This protein binds this small molecule.
Small molecule (SMILES): Nc1ncnc2c1ncn2[C@H]1C[C@H](O)[C@@H](COP(=O)(O)O)O1

Binding-site contacts:
Ligand atom C6 contacts residue VAL418 of chain 2.F at 3.8 Å (hydrophobic).
Ligand atom N6 contacts residue GLY637 of chain 2.F at 4.1 Å.
Ligand atom N9 contacts residue PRO419 of chain 2.F at 4.2 Å.
Ligand atom C2 contacts residue PRO419 of chain 2.F at 4.4 Å (hydrophobic).
Ligand atom C6 contacts residue PRO631 of chain 2.F at 4.0 Å (hydrophobic).
Ligand atom N6 contacts residue PRO633 of chain 2.F at 4.1 Å.
Ligand atom C8 contacts residue HIS630 of chain 2.F at 3.4 Å.
Ligand atom N6 contacts residue GLY639 of chain 2.F at 2.8 Å (h-bond).
Ligand atom C2' contacts residue PRO419 of chain 2.F at 4.0 Å (hydrophobic).
Ligand atom C6 contacts residue SER632 of chain 2.F at 4.3 Å.
Ligand atom C5 contacts residue PRO419 of chain 2.F at 4.2 Å (hydrophobic).
Ligand atom O2P contacts residue PRO631 of chain 2.F at 3.8 Å.
Ligand atom C1' contacts residue HIS630 of chain 2.F at 4.0 Å.
Ligand atom O4' contacts residue PRO631 of chain 2.F at 3.8 Å.
Ligand atom C6 contacts residue PRO419 of chain 2.F at 4.4 Å (hydrophobic).
Ligand atom N1 contacts residue VAL418 of chain 2.F at 3.8 Å.
Ligand atom C2 contacts residue GLY639 of chain 2.F at 3.7 Å.
Ligand atom O5' contacts residue PHE629 of chain 2.F at 4.2 Å.
Ligand atom N6 contacts residue PHE638 of chain 2.F at 3.8 Å.
Ligand atom N3 contacts residue PRO419 of chain 2.F at 4.3 Å.
Ligand atom N9 contacts residue HIS630 of chain 2.F at 4.2 Å.
Ligand atom N7 contacts residue SER632 of chain 2.F at 3.8 Å.
Ligand atom C5 contacts residue SER632 of chain 2.F at 4.3 Å.
Ligand atom C6 contacts residue GLY639 of chain 2.F at 3.7 Å.
Ligand atom N7 contacts residue PRO419 of chain 2.F at 4.4 Å.
Ligand atom N6 contacts residue SER632 of chain 2.F at 3.9 Å.
Ligand atom N6 contacts residue PRO631 of chain 2.F at 3.9 Å.
Ligand atom O5' contacts residue PRO631 of chain 2.F at 4.1 Å.
Ligand atom N6 contacts residue VAL418 of chain 2.F at 3.6 Å.
Ligand atom O2P contacts residue PHE629 of chain 2.F at 4.0 Å.
Ligand atom C8 contacts residue PRO419 of chain 2.F at 4.3 Å (hydrophobic).
Ligand atom C4 contacts residue PRO631 of chain 2.F at 4.4 Å (hydrophobic).
Ligand atom N1 contacts residue ILE622 of chain 2.F at 4.4 Å.
Ligand atom N7 contacts residue HIS630 of chain 2.F at 4.1 Å.
Ligand atom O2P contacts residue HIS628 of chain 2.F at 4.3 Å.
Ligand atom C5 contacts residue PRO631 of chain 2.F at 4.4 Å (hydrophobic).
Ligand atom N1 contacts residue GLY639 of chain 2.F at 2.9 Å (h-bond).
Ligand atom O4' contacts residue HIS630 of chain 2.F at 4.4 Å.
Ligand atom N1 contacts residue PRO631 of chain 2.F at 4.2 Å.
Ligand atom C4 contacts residue PRO419 of chain 2.F at 4.2 Å (hydrophobic).

Sequence of chain 2.F:
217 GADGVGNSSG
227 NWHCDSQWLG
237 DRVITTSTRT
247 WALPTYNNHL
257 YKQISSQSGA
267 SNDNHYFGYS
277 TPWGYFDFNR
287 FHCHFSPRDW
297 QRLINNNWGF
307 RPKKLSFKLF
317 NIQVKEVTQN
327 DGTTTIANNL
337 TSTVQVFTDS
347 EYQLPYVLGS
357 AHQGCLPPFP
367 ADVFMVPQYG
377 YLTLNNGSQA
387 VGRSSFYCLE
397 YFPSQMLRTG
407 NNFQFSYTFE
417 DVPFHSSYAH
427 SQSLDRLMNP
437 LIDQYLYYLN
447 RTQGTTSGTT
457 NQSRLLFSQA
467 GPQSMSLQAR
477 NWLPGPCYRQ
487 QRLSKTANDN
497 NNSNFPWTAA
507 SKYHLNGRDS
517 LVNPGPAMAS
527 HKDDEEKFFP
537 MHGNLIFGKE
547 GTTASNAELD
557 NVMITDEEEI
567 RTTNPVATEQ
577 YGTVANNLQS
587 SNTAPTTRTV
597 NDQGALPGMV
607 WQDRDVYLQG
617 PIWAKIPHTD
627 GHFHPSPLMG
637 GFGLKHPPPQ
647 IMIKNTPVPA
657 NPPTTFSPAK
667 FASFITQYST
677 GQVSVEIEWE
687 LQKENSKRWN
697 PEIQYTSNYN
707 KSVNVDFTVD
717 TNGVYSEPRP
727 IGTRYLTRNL